Binding-site contacts:
Ligand atom C3 contacts residue TYR185 of chain 1.E at 3.6 Å (hydrophobic).
Ligand atom N1 contacts residue TYR89 of chain 1.E at 2.6 Å (h-bond).
Ligand atom C8 contacts residue MET114 of chain 1.B at 3.5 Å (hydrophobic).
Ligand atom C2 contacts residue TRP53 of chain 1.B at 4.1 Å (hydrophobic).
Ligand atom C5 contacts residue MET114 of chain 1.B at 3.7 Å (hydrophobic).
Ligand atom C5 contacts residue TRP143 of chain 1.E at 4.1 Å (hydrophobic).
Ligand atom C5 contacts residue CYS187 of chain 1.E at 3.6 Å (hydrophobic).
Ligand atom C8 contacts residue TRP143 of chain 1.E at 3.3 Å (hydrophobic).
Ligand atom N2 contacts residue TRP143 of chain 1.E at 3.2 Å (h-bond).
Ligand atom C9 contacts residue LEU112 of chain 1.B at 4.3 Å (hydrophobic).
Ligand atom C5 contacts residue TYR185 of chain 1.E at 4.4 Å (hydrophobic).
Ligand atom C1 contacts residue MET114 of chain 1.B at 4.0 Å (hydrophobic).
Ligand atom C9 contacts residue MET114 of chain 1.B at 4.2 Å (hydrophobic).
Ligand atom N3 contacts residue THR144 of chain 1.E at 4.0 Å.
Ligand atom N1 contacts residue SER142 of chain 1.E at 3.8 Å.
Ligand atom C7 contacts residue MET114 of chain 1.B at 3.7 Å (hydrophobic).
Ligand atom C4 contacts residue TRP143 of chain 1.E at 3.8 Å (hydrophobic).
Ligand atom C10 contacts residue TYR192 of chain 1.E at 4.2 Å (hydrophobic).
Ligand atom C9 contacts residue CYS188 of chain 1.E at 4.0 Å (hydrophobic).
Ligand atom C2 contacts residue TYR89 of chain 1.E at 3.3 Å (hydrophobic).
Ligand atom C7 contacts residue TRP143 of chain 1.E at 3.6 Å (hydrophobic).
Ligand atom C6 contacts residue LEU112 of chain 1.B at 3.9 Å (hydrophobic).
Ligand atom C10 contacts residue LEU112 of chain 1.B at 3.7 Å (hydrophobic).
Ligand atom C4 contacts residue TYR192 of chain 1.E at 3.5 Å (hydrophobic).
Ligand atom C3 contacts residue TYR192 of chain 1.E at 3.5 Å (hydrophobic).
Ligand atom C6 contacts residue ARG104 of chain 1.B at 4.0 Å.
Ligand atom C6 contacts residue THR144 of chain 1.E at 4.1 Å.
Ligand atom C9 contacts residue TRP143 of chain 1.E at 3.7 Å (hydrophobic).
Ligand atom N1 contacts residue TRP143 of chain 1.E at 2.9 Å (h-bond).
Ligand atom N3 contacts residue MET114 of chain 1.B at 3.8 Å.
Ligand atom C4 contacts residue TYR185 of chain 1.E at 3.9 Å (hydrophobic).
Ligand atom C2 contacts residue TRP143 of chain 1.E at 3.4 Å (hydrophobic).
Ligand atom C3 contacts residue TRP143 of chain 1.E at 3.7 Å (hydrophobic).
Ligand atom C1 contacts residue TRP143 of chain 1.E at 3.2 Å (hydrophobic).
Ligand atom N3 contacts residue LEU112 of chain 1.B at 4.3 Å.
Ligand atom C10 contacts residue ARG104 of chain 1.B at 4.1 Å.
Ligand atom C9 contacts residue TYR192 of chain 1.E at 3.9 Å (hydrophobic).
Ligand atom C3 contacts residue TYR89 of chain 1.E at 3.0 Å (hydrophobic).
Ligand atom N2 contacts residue MET114 of chain 1.B at 3.4 Å.
Ligand atom C9 contacts residue CYS187 of chain 1.E at 4.2 Å (hydrophobic).

Sequence of chain 1.E:
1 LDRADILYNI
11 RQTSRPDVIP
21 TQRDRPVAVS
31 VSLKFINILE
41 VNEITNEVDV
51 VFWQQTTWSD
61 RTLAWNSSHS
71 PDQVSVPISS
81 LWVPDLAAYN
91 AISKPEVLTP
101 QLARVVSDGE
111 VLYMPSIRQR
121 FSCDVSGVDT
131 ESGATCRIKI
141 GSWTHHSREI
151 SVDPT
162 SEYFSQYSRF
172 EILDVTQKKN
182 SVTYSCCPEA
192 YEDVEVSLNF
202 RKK

This protein binds this small molecule.
Small molecule (SMILES): c1cncc(N2CCCNCC2)c1

Sequence of chain 1.B:
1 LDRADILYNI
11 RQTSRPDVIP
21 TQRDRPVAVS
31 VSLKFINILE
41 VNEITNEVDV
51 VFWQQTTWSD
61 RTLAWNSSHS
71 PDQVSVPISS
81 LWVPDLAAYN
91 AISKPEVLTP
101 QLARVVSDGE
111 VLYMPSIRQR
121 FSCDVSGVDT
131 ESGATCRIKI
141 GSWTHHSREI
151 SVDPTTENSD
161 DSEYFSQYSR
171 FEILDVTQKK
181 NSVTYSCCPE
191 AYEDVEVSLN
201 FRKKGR